Sequence of chain 1.A:
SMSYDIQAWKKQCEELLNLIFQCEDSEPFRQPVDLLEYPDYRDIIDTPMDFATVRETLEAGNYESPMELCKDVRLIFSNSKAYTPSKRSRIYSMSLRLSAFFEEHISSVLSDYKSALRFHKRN

Binding-site contacts:
Ligand atom C2 contacts residue TYR41 of chain 1.A at 4.4 Å (hydrophobic).
Ligand atom C contacts residue PHE32 of chain 1.A at 3.6 Å (hydrophobic).
Ligand atom C7 contacts residue VAL36 of chain 1.A at 4.2 Å (hydrophobic).
Ligand atom C1 contacts residue PRO31 of chain 1.A at 4.3 Å (hydrophobic).
Ligand atom C7 contacts residue TYR44 of chain 1.A at 3.6 Å (hydrophobic).
Ligand atom C2 contacts residue PRO31 of chain 1.A at 4.3 Å (hydrophobic).
Ligand atom N1 contacts residue PRO31 of chain 1.A at 4.0 Å.
Ligand atom N1 contacts residue PHE32 of chain 1.A at 4.0 Å.
Ligand atom C7 contacts residue PHE32 of chain 1.A at 4.3 Å (hydrophobic).
Ligand atom C4 contacts residue TYR86 of chain 1.A at 4.2 Å (hydrophobic).
Ligand atom C contacts residue ILE94 of chain 1.A at 3.6 Å (hydrophobic).
Ligand atom C5 contacts residue VAL36 of chain 1.A at 4.1 Å (hydrophobic).
Ligand atom C5 contacts residue TYR41 of chain 1.A at 4.4 Å (hydrophobic).
Ligand atom C5 contacts residue TYR86 of chain 1.A at 3.7 Å (hydrophobic).
Ligand atom S contacts residue TYR44 of chain 1.A at 2.7 Å (h-bond).
Ligand atom S contacts residue TYR86 of chain 1.A at 4.4 Å.
Ligand atom N1 contacts residue TYR44 of chain 1.A at 3.9 Å.
Ligand atom N contacts residue TYR86 of chain 1.A at 4.0 Å.
Ligand atom C6 contacts residue TYR86 of chain 1.A at 4.1 Å (hydrophobic).
Ligand atom N1 contacts residue VAL36 of chain 1.A at 3.5 Å.
Ligand atom S contacts residue SER83 of chain 1.A at 3.5 Å.
Ligand atom C3 contacts residue TYR41 of chain 1.A at 3.3 Å (hydrophobic).
Ligand atom N contacts residue TYR44 of chain 1.A at 3.9 Å.
Ligand atom C contacts residue PRO31 of chain 1.A at 3.4 Å (hydrophobic).
Ligand atom S contacts residue ASN82 of chain 1.A at 3.7 Å.
Ligand atom C5 contacts residue TYR44 of chain 1.A at 4.1 Å (hydrophobic).
Ligand atom C4 contacts residue TYR41 of chain 1.A at 3.3 Å (hydrophobic).

This small molecule binds to this protein.
Small molecule (SMILES): Cc1ccccc1NC(N)=S